A protein and the small-molecule ligand that binds it are described below.
Small molecule (SMILES): NS(=O)(=O)c1ccc(Cl)s1

Sequence of chain 1.A:
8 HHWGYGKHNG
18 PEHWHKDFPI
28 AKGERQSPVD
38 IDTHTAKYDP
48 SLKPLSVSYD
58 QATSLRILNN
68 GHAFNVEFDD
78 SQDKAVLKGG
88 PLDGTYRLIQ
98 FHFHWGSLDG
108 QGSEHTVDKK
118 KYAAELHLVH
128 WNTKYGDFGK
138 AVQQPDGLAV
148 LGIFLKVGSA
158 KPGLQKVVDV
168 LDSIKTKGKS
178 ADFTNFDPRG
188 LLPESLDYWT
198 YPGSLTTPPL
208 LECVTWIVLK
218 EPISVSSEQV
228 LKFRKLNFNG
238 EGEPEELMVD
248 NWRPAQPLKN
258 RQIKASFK

Binding-site contacts:
Ligand atom O1 contacts residue ZN1 of chain 1.D at 4.0 Å.
Ligand atom O1 contacts residue LEU202 of chain 1.A at 3.2 Å.
Ligand atom O contacts residue VAL126 of chain 1.A at 3.9 Å.
Ligand atom C2 contacts residue THR204 of chain 1.A at 3.3 Å.
Ligand atom N contacts residue ZN1 of chain 1.D at 1.9 Å.
Ligand atom C2 contacts residue LEU202 of chain 1.A at 4.1 Å (hydrophobic).
Ligand atom C contacts residue ZN1 of chain 1.D at 4.0 Å.
Ligand atom N contacts residue HIS124 of chain 1.A at 3.4 Å (h-bond).
Ligand atom CL contacts residue GLN97 of chain 1.A at 3.6 Å.
Ligand atom S1 contacts residue HIS99 of chain 1.A at 3.9 Å.
Ligand atom O contacts residue HIS124 of chain 1.A at 3.2 Å (h-bond).
Ligand atom C3 contacts residue LEU202 of chain 1.A at 3.8 Å (hydrophobic).
Ligand atom S contacts residue THR203 of chain 1.A at 3.9 Å.
Ligand atom N contacts residue HIS99 of chain 1.A at 3.3 Å (h-bond).
Ligand atom O contacts residue TRP213 of chain 1.A at 4.1 Å.
Ligand atom C contacts residue LEU202 of chain 1.A at 3.7 Å (hydrophobic).
Ligand atom C contacts residue HIS99 of chain 1.A at 3.8 Å.
Ligand atom O1 contacts residue SER201 of chain 1.A at 4.0 Å.
Ligand atom C1 contacts residue THR204 of chain 1.A at 3.0 Å.
Ligand atom N contacts residue HIS101 of chain 1.A at 3.3 Å (h-bond).
Ligand atom S contacts residue LEU202 of chain 1.A at 4.4 Å.
Ligand atom S contacts residue HIS124 of chain 1.A at 3.8 Å.
Ligand atom C1 contacts residue LEU202 of chain 1.A at 4.0 Å (hydrophobic).
Ligand atom O contacts residue VAL147 of chain 1.A at 4.0 Å.
Ligand atom S contacts residue HIS99 of chain 1.A at 3.8 Å.
Ligand atom N contacts residue THR204 of chain 1.A at 4.4 Å.
Ligand atom S contacts residue ZN1 of chain 1.D at 2.9 Å.
Ligand atom S1 contacts residue VAL126 of chain 1.A at 3.5 Å.
Ligand atom O contacts residue HIS99 of chain 1.A at 3.2 Å.
Ligand atom S1 contacts residue LEU202 of chain 1.A at 3.5 Å.
Ligand atom N contacts residue THR203 of chain 1.A at 2.8 Å (h-bond).
Ligand atom CL contacts residue PHE135 of chain 1.A at 3.7 Å.
Ligand atom C1 contacts residue HIS99 of chain 1.A at 4.4 Å.
Ligand atom C3 contacts residue GLN97 of chain 1.A at 4.0 Å.
Ligand atom O1 contacts residue THR203 of chain 1.A at 2.9 Å (h-bond).
Ligand atom S1 contacts residue GLN97 of chain 1.A at 4.2 Å.
Ligand atom C contacts residue THR204 of chain 1.A at 4.2 Å.
Ligand atom N contacts residue GLU111 of chain 1.A at 4.3 Å.
Ligand atom O1 contacts residue TRP213 of chain 1.A at 3.8 Å.
Ligand atom O contacts residue ZN1 of chain 1.D at 2.8 Å.